Binding-site contacts:
Ligand atom O5 contacts residue PHE189 of chain 1.C at 4.4 Å.
Ligand atom C2 contacts residue LEU207 of chain 1.D at 4.2 Å (hydrophobic).
Ligand atom O3 contacts residue LEU207 of chain 1.D at 3.3 Å.
Ligand atom C3 contacts residue ASN113 of chain 1.C at 3.8 Å.
Ligand atom C1 contacts residue GLU109 of chain 1.C at 3.6 Å.
Ligand atom C2 contacts residue ASN113 of chain 1.C at 2.4 Å.
Ligand atom C4 contacts residue LEU207 of chain 1.D at 3.7 Å (hydrophobic).
Ligand atom C1 contacts residue ASN113 of chain 1.C at 1.5 Å.
Ligand atom C5 contacts residue ASN113 of chain 1.C at 3.7 Å.
Ligand atom O5 contacts residue TYR116 of chain 1.C at 4.1 Å.
Ligand atom C6 contacts residue PHE189 of chain 1.C at 4.2 Å (hydrophobic).
Ligand atom O7 contacts residue GLU109 of chain 1.C at 4.1 Å.
Ligand atom C7 contacts residue LEU207 of chain 1.D at 4.2 Å (hydrophobic).
Ligand atom O7 contacts residue LEU207 of chain 1.D at 3.2 Å.
Ligand atom O4 contacts residue LEU207 of chain 1.D at 4.3 Å.
Ligand atom C5 contacts residue PHE189 of chain 1.C at 4.4 Å (hydrophobic).
Ligand atom C6 contacts residue TYR116 of chain 1.C at 4.1 Å (hydrophobic).
Ligand atom C2 contacts residue GLU109 of chain 1.C at 4.2 Å.
Ligand atom N2 contacts residue ASN113 of chain 1.C at 2.9 Å (h-bond).
Ligand atom O6 contacts residue LEU207 of chain 1.D at 4.3 Å.
Ligand atom O7 contacts residue ASN113 of chain 1.C at 3.5 Å (h-bond).
Ligand atom O6 contacts residue GLU109 of chain 1.C at 4.4 Å.
Ligand atom C3 contacts residue LEU207 of chain 1.D at 3.9 Å (hydrophobic).
Ligand atom C7 contacts residue ASN113 of chain 1.C at 3.4 Å.
Ligand atom O6 contacts residue TYR116 of chain 1.C at 3.7 Å.
Ligand atom C4 contacts residue ASN113 of chain 1.C at 4.3 Å.
Ligand atom O5 contacts residue ASN113 of chain 1.C at 2.4 Å (h-bond).
Ligand atom O5 contacts residue GLU109 of chain 1.C at 3.5 Å (salt-bridge).

Sequence of chain 1.D:
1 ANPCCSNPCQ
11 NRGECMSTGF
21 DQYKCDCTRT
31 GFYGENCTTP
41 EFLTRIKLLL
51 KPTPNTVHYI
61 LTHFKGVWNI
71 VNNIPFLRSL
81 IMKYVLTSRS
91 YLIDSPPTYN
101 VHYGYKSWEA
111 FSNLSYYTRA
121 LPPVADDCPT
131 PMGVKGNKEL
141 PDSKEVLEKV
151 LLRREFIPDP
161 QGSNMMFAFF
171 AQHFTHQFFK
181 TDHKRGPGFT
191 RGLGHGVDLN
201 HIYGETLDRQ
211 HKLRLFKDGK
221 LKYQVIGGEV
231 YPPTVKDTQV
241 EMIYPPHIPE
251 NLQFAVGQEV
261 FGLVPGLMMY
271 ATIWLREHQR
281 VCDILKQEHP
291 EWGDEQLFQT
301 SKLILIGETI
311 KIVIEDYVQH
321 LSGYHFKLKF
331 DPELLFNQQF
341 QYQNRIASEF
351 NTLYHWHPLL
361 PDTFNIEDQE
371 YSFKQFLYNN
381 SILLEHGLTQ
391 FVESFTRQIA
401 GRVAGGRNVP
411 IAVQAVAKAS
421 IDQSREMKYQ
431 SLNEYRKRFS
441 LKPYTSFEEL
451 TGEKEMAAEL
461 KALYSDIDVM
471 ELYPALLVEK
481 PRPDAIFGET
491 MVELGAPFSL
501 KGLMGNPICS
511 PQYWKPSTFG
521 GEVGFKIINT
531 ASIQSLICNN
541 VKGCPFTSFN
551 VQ

Sequence of chain 1.C:
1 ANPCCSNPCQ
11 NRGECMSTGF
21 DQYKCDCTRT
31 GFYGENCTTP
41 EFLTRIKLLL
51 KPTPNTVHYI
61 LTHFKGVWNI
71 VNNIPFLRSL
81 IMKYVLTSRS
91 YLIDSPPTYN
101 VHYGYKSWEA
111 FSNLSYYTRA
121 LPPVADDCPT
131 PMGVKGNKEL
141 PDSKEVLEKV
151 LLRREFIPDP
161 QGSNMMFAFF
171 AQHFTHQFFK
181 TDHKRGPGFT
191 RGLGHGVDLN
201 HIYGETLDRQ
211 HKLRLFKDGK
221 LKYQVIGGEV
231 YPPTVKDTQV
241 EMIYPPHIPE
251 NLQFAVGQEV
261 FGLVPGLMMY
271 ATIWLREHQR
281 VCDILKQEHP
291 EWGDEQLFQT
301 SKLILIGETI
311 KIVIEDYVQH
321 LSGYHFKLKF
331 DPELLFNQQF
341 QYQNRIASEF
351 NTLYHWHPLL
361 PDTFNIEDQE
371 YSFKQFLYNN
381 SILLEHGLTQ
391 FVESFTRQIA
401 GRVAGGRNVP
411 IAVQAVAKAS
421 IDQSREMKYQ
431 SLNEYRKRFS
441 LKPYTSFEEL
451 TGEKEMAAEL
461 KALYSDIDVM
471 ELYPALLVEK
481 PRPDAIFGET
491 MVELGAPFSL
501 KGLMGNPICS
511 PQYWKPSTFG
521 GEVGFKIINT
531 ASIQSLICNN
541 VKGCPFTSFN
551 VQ

A small-molecule ligand and the protein it binds are described below.
Small molecule (SMILES): CC(=O)N[C@@H]1[C@@H](O)[C@H](O)[C@@H](CO)O[C@H]1O